Sequence of chain 1.B:
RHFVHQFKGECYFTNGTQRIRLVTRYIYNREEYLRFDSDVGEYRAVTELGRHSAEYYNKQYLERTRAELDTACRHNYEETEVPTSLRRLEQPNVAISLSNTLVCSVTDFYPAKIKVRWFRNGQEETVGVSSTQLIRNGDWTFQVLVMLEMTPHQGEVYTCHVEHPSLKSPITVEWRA

Binding-site contacts:
Ligand atom O7 contacts residue ASN45 of chain 1.B at 4.1 Å.
Ligand atom C5 contacts residue ASN45 of chain 1.B at 3.7 Å.
Ligand atom C1 contacts residue ASN45 of chain 1.B at 1.4 Å.
Ligand atom O5 contacts residue ASN45 of chain 1.B at 2.4 Å (h-bond).
Ligand atom C3 contacts residue ASN45 of chain 1.B at 3.8 Å.
Ligand atom C2 contacts residue ASN45 of chain 1.B at 2.5 Å.
Ligand atom C4 contacts residue ASN45 of chain 1.B at 4.2 Å.
Ligand atom O5 contacts residue GLN48 of chain 1.B at 3.7 Å.
Ligand atom N2 contacts residue ASN45 of chain 1.B at 2.9 Å (h-bond).
Ligand atom C1 contacts residue GLN48 of chain 1.B at 4.2 Å.
Ligand atom C7 contacts residue ASN45 of chain 1.B at 3.7 Å.

The protein below binds the small molecule below.
Small molecule (SMILES): CC(=O)N[C@@H]1[C@@H](O)[C@H](O)[C@@H](CO)O[C@H]1O